Binding-site contacts:
Ligand atom O1A contacts residue PHE186 of chain 3.A at 3.0 Å.
Ligand atom C5A contacts residue PHE186 of chain 3.A at 3.5 Å (hydrophobic).
Ligand atom C3B contacts residue VAL188 of chain 3.A at 3.8 Å (hydrophobic).
Ligand atom C4 contacts residue TYR197 of chain 3.A at 3.8 Å (hydrophobic).
Ligand atom C2C contacts residue TYR197 of chain 3.A at 3.7 Å (hydrophobic).
Ligand atom C3C contacts residue TYR128 of chain 3.A at 3.4 Å (hydrophobic).
Ligand atom C2A contacts residue TYR152 of chain 3.A at 3.6 Å (hydrophobic).
Ligand atom C6B contacts residue ILE104 of chain 3.A at 3.6 Å (hydrophobic).
Ligand atom N3A contacts residue PHE186 of chain 3.A at 4.0 Å.
Ligand atom C5B contacts residue MET224 of chain 3.A at 3.9 Å (hydrophobic).
Ligand atom C4A contacts residue PRO174 of chain 3.A at 3.1 Å (hydrophobic).
Ligand atom C5B contacts residue TYR128 of chain 3.A at 4.0 Å (hydrophobic).
Ligand atom C5 contacts residue LEU106 of chain 3.A at 3.8 Å (hydrophobic).
Ligand atom C5B contacts residue PHE186 of chain 3.A at 3.9 Å (hydrophobic).
Ligand atom C1B contacts residue ILE104 of chain 3.A at 4.0 Å (hydrophobic).
Ligand atom O1 contacts residue LEU106 of chain 3.A at 3.8 Å.
Ligand atom C1C contacts residue TYR128 of chain 3.A at 3.7 Å (hydrophobic).
Ligand atom N3A contacts residue ALA24 of chain 3.C at 3.8 Å.
Ligand atom N2 contacts residue LEU106 of chain 3.A at 3.8 Å.
Ligand atom C2B contacts residue VAL188 of chain 3.A at 3.5 Å (hydrophobic).
Ligand atom C5A contacts residue VAL176 of chain 3.A at 3.6 Å (hydrophobic).
Ligand atom C1C contacts residue LEU106 of chain 3.A at 3.8 Å (hydrophobic).
Ligand atom C2A contacts residue PHE186 of chain 3.A at 3.3 Å (hydrophobic).
Ligand atom C5A contacts residue ALA150 of chain 3.A at 3.6 Å (hydrophobic).
Ligand atom C3B contacts residue TYR152 of chain 3.A at 3.7 Å (hydrophobic).
Ligand atom O1B contacts residue ILE104 of chain 3.A at 3.9 Å.
Ligand atom N3A contacts residue PRO174 of chain 3.A at 3.7 Å.
Ligand atom C4C contacts residue VAL188 of chain 3.A at 3.7 Å (hydrophobic).
Ligand atom C4 contacts residue LEU106 of chain 3.A at 3.9 Å (hydrophobic).
Ligand atom C4C contacts residue VAL191 of chain 3.A at 3.0 Å (hydrophobic).
Ligand atom C4B contacts residue TYR152 of chain 3.A at 3.8 Å (hydrophobic).
Ligand atom C4B contacts residue PHE186 of chain 3.A at 3.6 Å (hydrophobic).
Ligand atom C1B contacts residue VAL188 of chain 3.A at 3.8 Å (hydrophobic).
Ligand atom C5C contacts residue VAL191 of chain 3.A at 3.8 Å (hydrophobic).
Ligand atom O1B contacts residue TYR128 of chain 3.A at 3.4 Å (h-bond).
Ligand atom C6B contacts residue TYR128 of chain 3.A at 3.3 Å (hydrophobic).
Ligand atom C1B contacts residue TYR128 of chain 3.A at 3.6 Å (hydrophobic).
Ligand atom C2C contacts residue MET221 of chain 3.A at 3.8 Å (hydrophobic).
Ligand atom O1 contacts residue MET221 of chain 3.A at 3.8 Å.
Ligand atom N3A contacts residue TYR152 of chain 3.A at 3.5 Å.

Sequence of chain 3.C:
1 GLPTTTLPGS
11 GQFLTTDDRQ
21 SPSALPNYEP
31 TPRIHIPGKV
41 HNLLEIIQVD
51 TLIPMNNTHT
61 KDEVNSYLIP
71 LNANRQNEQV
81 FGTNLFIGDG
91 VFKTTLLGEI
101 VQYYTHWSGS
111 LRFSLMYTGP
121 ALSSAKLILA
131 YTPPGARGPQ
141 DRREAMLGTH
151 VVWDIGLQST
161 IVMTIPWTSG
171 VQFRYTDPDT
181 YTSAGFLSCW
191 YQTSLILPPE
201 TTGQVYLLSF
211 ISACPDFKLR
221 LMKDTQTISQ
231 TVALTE

A protein and the small-molecule ligand that binds it are described below.
Small molecule (SMILES): Cc1cc(CCCCCOc2ccc(C3=NCCO3)cc2)on1

Sequence of chain 3.A:
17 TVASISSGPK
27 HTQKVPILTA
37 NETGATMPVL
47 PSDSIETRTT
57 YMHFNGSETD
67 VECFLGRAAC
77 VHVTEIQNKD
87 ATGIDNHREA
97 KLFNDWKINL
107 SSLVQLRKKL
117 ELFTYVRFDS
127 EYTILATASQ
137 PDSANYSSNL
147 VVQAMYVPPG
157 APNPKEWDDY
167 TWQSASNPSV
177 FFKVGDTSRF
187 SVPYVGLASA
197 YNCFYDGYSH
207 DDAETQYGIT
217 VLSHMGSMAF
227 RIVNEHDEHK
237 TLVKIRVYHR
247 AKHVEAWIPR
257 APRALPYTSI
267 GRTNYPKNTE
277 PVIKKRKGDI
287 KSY